Sequence of chain 1.B:
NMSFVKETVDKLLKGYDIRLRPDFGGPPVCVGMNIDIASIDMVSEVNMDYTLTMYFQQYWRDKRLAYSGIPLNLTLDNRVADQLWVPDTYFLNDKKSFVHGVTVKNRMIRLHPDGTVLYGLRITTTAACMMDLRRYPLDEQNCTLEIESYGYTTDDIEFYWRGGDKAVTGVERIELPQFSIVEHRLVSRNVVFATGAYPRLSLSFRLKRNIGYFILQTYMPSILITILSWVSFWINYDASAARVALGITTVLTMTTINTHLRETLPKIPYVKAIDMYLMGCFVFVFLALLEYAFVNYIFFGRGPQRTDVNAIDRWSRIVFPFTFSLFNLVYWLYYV

This protein binds this small molecule.
Small molecule (SMILES): C=C(C)[C@@H]1[C@H]2OC(=O)[C@@H]1[C@]1(O)C[C@H]3O[C@]34C(=O)O[C@H]2[C@]14C

Sequence of chain 1.D:
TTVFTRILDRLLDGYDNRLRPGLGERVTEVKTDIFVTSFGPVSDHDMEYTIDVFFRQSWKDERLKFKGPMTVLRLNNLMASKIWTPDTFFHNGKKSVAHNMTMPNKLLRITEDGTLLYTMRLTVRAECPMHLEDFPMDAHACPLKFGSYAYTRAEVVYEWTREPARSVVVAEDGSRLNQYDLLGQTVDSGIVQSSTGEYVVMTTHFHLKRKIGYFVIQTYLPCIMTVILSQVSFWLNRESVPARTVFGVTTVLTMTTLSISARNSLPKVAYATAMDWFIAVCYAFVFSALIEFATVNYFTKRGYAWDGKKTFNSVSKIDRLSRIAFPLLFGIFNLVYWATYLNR

Sequence of chain 1.E:
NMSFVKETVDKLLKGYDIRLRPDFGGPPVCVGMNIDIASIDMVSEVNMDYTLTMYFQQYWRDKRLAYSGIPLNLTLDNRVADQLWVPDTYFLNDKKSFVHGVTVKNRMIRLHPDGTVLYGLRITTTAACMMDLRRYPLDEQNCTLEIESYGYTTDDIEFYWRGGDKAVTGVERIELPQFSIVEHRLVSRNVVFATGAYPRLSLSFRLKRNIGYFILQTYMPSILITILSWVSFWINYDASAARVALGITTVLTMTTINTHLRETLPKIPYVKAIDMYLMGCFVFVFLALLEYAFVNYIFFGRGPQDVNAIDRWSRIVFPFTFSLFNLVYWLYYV

Sequence of chain 1.C:
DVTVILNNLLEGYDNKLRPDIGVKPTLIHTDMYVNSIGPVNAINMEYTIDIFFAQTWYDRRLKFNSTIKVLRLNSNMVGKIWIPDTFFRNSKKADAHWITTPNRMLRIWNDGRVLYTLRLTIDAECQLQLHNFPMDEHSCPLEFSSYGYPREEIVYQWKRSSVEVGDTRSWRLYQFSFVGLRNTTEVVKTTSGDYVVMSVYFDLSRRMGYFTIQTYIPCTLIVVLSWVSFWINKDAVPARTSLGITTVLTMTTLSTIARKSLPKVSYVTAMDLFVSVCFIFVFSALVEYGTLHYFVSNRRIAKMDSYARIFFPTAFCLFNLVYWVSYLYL

Binding-site contacts:
Ligand atom C03 contacts residue LEU284 of chain 1.E at 3.6 Å (hydrophobic).
Ligand atom C01 contacts residue LEU299 of chain 1.D at 3.9 Å (hydrophobic).
Ligand atom O19 contacts residue THR281 of chain 1.E at 3.9 Å.
Ligand atom C14 contacts residue ALA277 of chain 1.B at 3.7 Å (hydrophobic).
Ligand atom C17 contacts residue ALA277 of chain 1.E at 3.9 Å (hydrophobic).
Ligand atom C03 contacts residue THR296 of chain 1.D at 3.6 Å.
Ligand atom O11 contacts residue ILE280 of chain 1.B at 3.3 Å.
Ligand atom O11 contacts residue THR281 of chain 1.B at 2.7 Å (h-bond).
Ligand atom O16 contacts residue VAL292 of chain 1.D at 3.7 Å.
Ligand atom C01 contacts residue LEU313 of chain 1.C at 3.8 Å (hydrophobic).
Ligand atom O18 contacts residue VAL292 of chain 1.D at 3.3 Å.
Ligand atom O12 contacts residue THR296 of chain 1.A at 2.8 Å (h-bond).
Ligand atom O18 contacts residue VAL292 of chain 1.A at 3.3 Å.
Ligand atom O20 contacts residue THR310 of chain 1.C at 2.3 Å (h-bond).
Ligand atom C08 contacts residue THR281 of chain 1.B at 3.8 Å.
Ligand atom C21 contacts residue THR296 of chain 1.D at 3.2 Å.
Ligand atom O12 contacts residue VAL292 of chain 1.A at 3.4 Å.
Ligand atom O11 contacts residue ALA277 of chain 1.B at 3.7 Å.
Ligand atom C13 contacts residue THR310 of chain 1.C at 3.3 Å.
Ligand atom O11 contacts residue THR296 of chain 1.A at 3.4 Å (h-bond).
Ligand atom O19 contacts residue VAL292 of chain 1.A at 3.6 Å.
Ligand atom C06 contacts residue THR281 of chain 1.E at 3.4 Å.
Ligand atom C13 contacts residue THR281 of chain 1.B at 3.4 Å.
Ligand atom C03 contacts residue THR281 of chain 1.E at 3.5 Å.
Ligand atom C10 contacts residue VAL292 of chain 1.A at 3.7 Å (hydrophobic).
Ligand atom C10 contacts residue THR281 of chain 1.B at 3.3 Å.
Ligand atom C14 contacts residue SER306 of chain 1.C at 3.5 Å.
Ligand atom O18 contacts residue ALA277 of chain 1.E at 3.4 Å.
Ligand atom C04 contacts residue THR296 of chain 1.A at 3.7 Å.
Ligand atom C10 contacts residue THR296 of chain 1.A at 3.2 Å.
Ligand atom C09 contacts residue THR281 of chain 1.B at 3.3 Å.
Ligand atom O16 contacts residue SER306 of chain 1.C at 2.7 Å (h-bond).
Ligand atom C17 contacts residue VAL292 of chain 1.D at 3.8 Å (hydrophobic).
Ligand atom C05 contacts residue THR296 of chain 1.A at 3.5 Å.
Ligand atom C08 contacts residue THR310 of chain 1.C at 3.4 Å.
Ligand atom C17 contacts residue VAL292 of chain 1.A at 3.5 Å (hydrophobic).
Ligand atom O19 contacts residue ALA277 of chain 1.E at 3.5 Å.
Ligand atom O11 contacts residue VAL292 of chain 1.A at 3.3 Å.
Ligand atom C21 contacts residue VAL292 of chain 1.D at 3.8 Å (hydrophobic).
Ligand atom C05 contacts residue THR281 of chain 1.E at 3.3 Å.

Sequence of chain 1.A:
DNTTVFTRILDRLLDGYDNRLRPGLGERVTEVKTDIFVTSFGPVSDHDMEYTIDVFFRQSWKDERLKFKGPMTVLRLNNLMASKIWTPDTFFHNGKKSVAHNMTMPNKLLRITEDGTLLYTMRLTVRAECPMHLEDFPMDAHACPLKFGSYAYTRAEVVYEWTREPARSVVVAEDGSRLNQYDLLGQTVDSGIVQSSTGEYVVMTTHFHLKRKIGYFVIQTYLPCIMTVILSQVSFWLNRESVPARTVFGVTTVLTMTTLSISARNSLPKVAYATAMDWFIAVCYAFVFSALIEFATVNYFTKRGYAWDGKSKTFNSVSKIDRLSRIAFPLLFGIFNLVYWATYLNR